This small molecule binds to this protein.
Small molecule (SMILES): CC(=O)N[C@H]1[C@H](O[C@H]2[C@H](O)[C@@H](NC(C)=O)CO[C@@H]2CO)O[C@H](CO)[C@@H](O)[C@@H]1O

Sequence of chain 1.B:
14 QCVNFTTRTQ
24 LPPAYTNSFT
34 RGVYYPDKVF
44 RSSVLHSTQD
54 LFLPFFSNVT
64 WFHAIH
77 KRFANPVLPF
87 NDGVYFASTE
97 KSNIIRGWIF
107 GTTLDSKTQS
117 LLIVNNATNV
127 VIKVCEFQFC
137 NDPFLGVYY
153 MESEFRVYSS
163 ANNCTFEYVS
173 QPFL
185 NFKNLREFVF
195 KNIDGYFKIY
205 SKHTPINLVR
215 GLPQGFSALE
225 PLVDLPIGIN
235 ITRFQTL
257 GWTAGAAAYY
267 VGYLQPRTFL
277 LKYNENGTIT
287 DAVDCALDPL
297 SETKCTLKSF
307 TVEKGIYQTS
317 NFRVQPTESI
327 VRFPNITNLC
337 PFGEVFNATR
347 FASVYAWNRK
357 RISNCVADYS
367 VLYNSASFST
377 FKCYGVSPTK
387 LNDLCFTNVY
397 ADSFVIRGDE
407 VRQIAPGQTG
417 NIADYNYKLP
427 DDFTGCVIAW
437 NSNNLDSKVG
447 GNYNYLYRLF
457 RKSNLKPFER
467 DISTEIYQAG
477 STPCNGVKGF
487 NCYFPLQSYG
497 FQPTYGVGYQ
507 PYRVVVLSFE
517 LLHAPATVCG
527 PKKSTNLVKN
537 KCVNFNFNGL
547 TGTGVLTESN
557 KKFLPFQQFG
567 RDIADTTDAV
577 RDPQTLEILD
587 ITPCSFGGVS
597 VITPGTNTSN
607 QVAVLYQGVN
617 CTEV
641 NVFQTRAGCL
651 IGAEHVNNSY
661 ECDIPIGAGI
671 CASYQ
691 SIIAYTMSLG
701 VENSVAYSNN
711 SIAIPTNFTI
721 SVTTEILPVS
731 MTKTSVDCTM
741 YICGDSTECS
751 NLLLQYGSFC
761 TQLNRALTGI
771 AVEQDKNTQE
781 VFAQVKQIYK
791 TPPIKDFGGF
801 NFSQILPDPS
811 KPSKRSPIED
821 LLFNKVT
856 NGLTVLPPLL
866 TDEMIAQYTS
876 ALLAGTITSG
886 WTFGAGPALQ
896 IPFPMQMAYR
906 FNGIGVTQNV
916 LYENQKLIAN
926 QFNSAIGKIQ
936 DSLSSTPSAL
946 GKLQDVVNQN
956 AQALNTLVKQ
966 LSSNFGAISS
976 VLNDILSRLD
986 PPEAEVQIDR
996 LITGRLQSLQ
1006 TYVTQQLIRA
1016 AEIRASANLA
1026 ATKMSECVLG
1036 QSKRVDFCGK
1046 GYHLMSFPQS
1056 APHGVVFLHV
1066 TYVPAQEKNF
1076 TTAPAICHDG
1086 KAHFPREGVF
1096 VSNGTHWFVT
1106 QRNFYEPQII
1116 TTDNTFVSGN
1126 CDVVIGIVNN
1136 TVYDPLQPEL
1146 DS

Binding-site contacts:
Ligand atom C2 contacts residue ASN717 of chain 1.B at 2.5 Å.
Ligand atom O6 contacts residue PHE718 of chain 1.B at 4.3 Å.
Ligand atom O4 contacts residue LEU922 of chain 1.B at 3.6 Å.
Ligand atom C6 contacts residue GLN926 of chain 1.B at 3.5 Å.
Ligand atom O7 contacts residue LEU922 of chain 1.B at 3.5 Å.
Ligand atom O5 contacts residue GLN1071 of chain 1.B at 3.5 Å (h-bond).
Ligand atom O6 contacts residue GLN926 of chain 1.B at 3.1 Å (h-bond).
Ligand atom C4 contacts residue ASN717 of chain 1.B at 4.2 Å.
Ligand atom O5 contacts residue ASN717 of chain 1.B at 2.3 Å (h-bond).
Ligand atom C2 contacts residue GLN1071 of chain 1.B at 4.2 Å.
Ligand atom N2 contacts residue ASN717 of chain 1.B at 2.9 Å (h-bond).
Ligand atom C1 contacts residue GLN1071 of chain 1.B at 3.6 Å.
Ligand atom O5 contacts residue GLN926 of chain 1.B at 4.2 Å.
Ligand atom C4 contacts residue LEU922 of chain 1.B at 4.1 Å (hydrophobic).
Ligand atom C1 contacts residue ASN717 of chain 1.B at 1.4 Å.
Ligand atom C6 contacts residue LEU922 of chain 1.B at 4.3 Å (hydrophobic).
Ligand atom C1 contacts residue LEU922 of chain 1.B at 4.4 Å (hydrophobic).
Ligand atom C8 contacts residue ASN717 of chain 1.B at 4.4 Å.
Ligand atom C8 contacts residue GLN926 of chain 1.B at 4.3 Å.
Ligand atom C3 contacts residue LEU922 of chain 1.B at 4.3 Å (hydrophobic).
Ligand atom C5 contacts residue LEU922 of chain 1.B at 3.8 Å (hydrophobic).
Ligand atom C5 contacts residue GLN926 of chain 1.B at 3.8 Å.
Ligand atom C5 contacts residue ASN717 of chain 1.B at 3.6 Å.
Ligand atom O7 contacts residue ASN717 of chain 1.B at 3.1 Å (h-bond).
Ligand atom C7 contacts residue ASN717 of chain 1.B at 3.2 Å.
Ligand atom O7 contacts residue GLN1071 of chain 1.B at 3.4 Å (h-bond).
Ligand atom C7 contacts residue LEU922 of chain 1.B at 4.0 Å (hydrophobic).
Ligand atom C3 contacts residue ASN717 of chain 1.B at 3.8 Å.